Sequence of chain 1.D:
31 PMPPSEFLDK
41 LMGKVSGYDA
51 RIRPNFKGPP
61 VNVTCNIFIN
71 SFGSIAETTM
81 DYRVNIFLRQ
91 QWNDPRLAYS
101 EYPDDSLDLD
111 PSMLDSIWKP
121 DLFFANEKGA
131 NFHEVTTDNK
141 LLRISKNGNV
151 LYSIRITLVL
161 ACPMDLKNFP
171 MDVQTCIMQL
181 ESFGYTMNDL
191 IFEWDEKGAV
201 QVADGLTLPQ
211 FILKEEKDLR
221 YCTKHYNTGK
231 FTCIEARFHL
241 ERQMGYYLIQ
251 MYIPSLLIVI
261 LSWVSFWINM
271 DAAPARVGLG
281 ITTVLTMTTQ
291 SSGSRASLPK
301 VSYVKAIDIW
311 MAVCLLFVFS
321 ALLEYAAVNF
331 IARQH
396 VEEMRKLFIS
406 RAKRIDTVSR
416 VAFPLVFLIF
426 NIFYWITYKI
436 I

This protein binds this small molecule.
Small molecule (SMILES): CC(=O)N[C@H]1[C@H](O[C@H]2[C@H](O)[C@@H](NC(C)=O)CO[C@@H]2CO)O[C@H](CO)[C@@H](O[C@@H]2O[C@H](CO)[C@@H](O)[C@H](O)[C@@H]2O)[C@@H]1O

Binding-site contacts:
Ligand atom C8 contacts residue PRO59 of chain 1.D at 3.8 Å (hydrophobic).
Ligand atom N2 contacts residue PRO60 of chain 1.D at 3.3 Å (h-bond).
Ligand atom C1 contacts residue PRO60 of chain 1.D at 4.1 Å (hydrophobic).
Ligand atom C5 contacts residue ASN62 of chain 1.D at 3.7 Å.
Ligand atom C7 contacts residue ASN62 of chain 1.D at 3.2 Å.
Ligand atom N2 contacts residue PRO59 of chain 1.D at 3.8 Å.
Ligand atom C1 contacts residue ASN62 of chain 1.D at 1.4 Å.
Ligand atom C7 contacts residue PRO59 of chain 1.D at 4.4 Å (hydrophobic).
Ligand atom C3 contacts residue PRO59 of chain 1.D at 4.3 Å (hydrophobic).
Ligand atom O5 contacts residue ASN62 of chain 1.D at 2.4 Å (h-bond).
Ligand atom O3 contacts residue PRO59 of chain 1.D at 3.9 Å.
Ligand atom O7 contacts residue ASN62 of chain 1.D at 3.2 Å (h-bond).
Ligand atom C4 contacts residue ASN62 of chain 1.D at 4.3 Å.
Ligand atom C8 contacts residue ASN62 of chain 1.D at 4.4 Å.
Ligand atom C8 contacts residue ASN55 of chain 1.D at 3.4 Å.
Ligand atom N2 contacts residue ASN62 of chain 1.D at 2.9 Å (h-bond).
Ligand atom C3 contacts residue ASN62 of chain 1.D at 3.8 Å.
Ligand atom C8 contacts residue PRO60 of chain 1.D at 3.5 Å (hydrophobic).
Ligand atom C2 contacts residue PRO60 of chain 1.D at 4.2 Å (hydrophobic).
Ligand atom C2 contacts residue ASN62 of chain 1.D at 2.5 Å.
Ligand atom C7 contacts residue PRO60 of chain 1.D at 3.7 Å (hydrophobic).